Binding-site contacts:
Ligand atom C7 contacts residue ASN171 of chain 1.E at 3.5 Å.
Ligand atom C8 contacts residue THR244 of chain 1.E at 3.6 Å.
Ligand atom C3 contacts residue ASN171 of chain 1.E at 3.8 Å.
Ligand atom N2 contacts residue THR244 of chain 1.E at 3.7 Å.
Ligand atom C7 contacts residue THR244 of chain 1.E at 3.5 Å.
Ligand atom O7 contacts residue ASN171 of chain 1.E at 3.4 Å (h-bond).
Ligand atom O7 contacts residue THR244 of chain 1.E at 3.9 Å.
Ligand atom C1 contacts residue THR244 of chain 1.E at 3.9 Å.
Ligand atom C6 contacts residue ASN171 of chain 1.E at 4.4 Å.
Ligand atom C5 contacts residue ASN171 of chain 1.E at 3.5 Å.
Ligand atom N2 contacts residue ASN171 of chain 1.E at 3.1 Å (h-bond).
Ligand atom C2 contacts residue ASN171 of chain 1.E at 2.6 Å.
Ligand atom C2 contacts residue THR244 of chain 1.E at 4.5 Å.
Ligand atom C1 contacts residue ASN171 of chain 1.E at 1.4 Å.
Ligand atom O5 contacts residue ASN171 of chain 1.E at 2.2 Å (h-bond).
Ligand atom C4 contacts residue ASN171 of chain 1.E at 4.1 Å.

A small-molecule ligand and the protein it binds are described below.
Small molecule (SMILES): CC(=O)N[C@@H]1[C@@H](O)[C@H](O)[C@@H](CO)O[C@H]1O

Sequence of chain 1.E:
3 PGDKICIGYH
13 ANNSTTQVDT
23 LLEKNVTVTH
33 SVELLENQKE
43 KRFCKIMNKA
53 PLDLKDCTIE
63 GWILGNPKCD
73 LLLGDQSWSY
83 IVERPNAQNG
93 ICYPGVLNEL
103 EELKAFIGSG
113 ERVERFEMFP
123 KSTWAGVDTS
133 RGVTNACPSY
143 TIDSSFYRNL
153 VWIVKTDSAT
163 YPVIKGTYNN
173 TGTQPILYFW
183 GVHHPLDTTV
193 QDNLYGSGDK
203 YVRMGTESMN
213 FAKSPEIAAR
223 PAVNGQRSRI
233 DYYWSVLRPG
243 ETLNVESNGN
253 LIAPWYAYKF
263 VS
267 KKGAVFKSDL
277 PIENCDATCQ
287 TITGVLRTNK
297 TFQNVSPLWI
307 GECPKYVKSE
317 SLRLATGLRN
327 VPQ